A small-molecule ligand and the protein it binds are described below.
Small molecule (SMILES): CC(=O)N[C@@H]1[C@@H](O)[C@H](O)[C@@H](CO)O[C@H]1O

Binding-site contacts:
Ligand atom O7 contacts residue ASP67 of chain 23.E at 4.3 Å.
Ligand atom C1 contacts residue SER66 of chain 23.E at 4.4 Å.
Ligand atom C2 contacts residue ASN118 of chain 23.E at 2.5 Å.
Ligand atom O5 contacts residue ASN118 of chain 23.E at 2.4 Å (h-bond).
Ligand atom C1 contacts residue ASN118 of chain 23.E at 1.4 Å.
Ligand atom C7 contacts residue ASN118 of chain 23.E at 3.3 Å.
Ligand atom C6 contacts residue THR120 of chain 23.E at 4.0 Å.
Ligand atom O5 contacts residue THR120 of chain 23.E at 3.7 Å.
Ligand atom O6 contacts residue THR89 of chain 23.E at 3.8 Å.
Ligand atom C3 contacts residue ASN118 of chain 23.E at 3.8 Å.
Ligand atom O7 contacts residue ASN118 of chain 23.E at 3.4 Å (h-bond).
Ligand atom O5 contacts residue SER66 of chain 23.E at 4.3 Å.
Ligand atom C4 contacts residue ASN118 of chain 23.E at 4.2 Å.
Ligand atom O6 contacts residue ASN118 of chain 23.E at 4.1 Å.
Ligand atom C8 contacts residue TYR90 of chain 23.E at 3.6 Å (hydrophobic).
Ligand atom C7 contacts residue ASP67 of chain 23.E at 4.3 Å.
Ligand atom C8 contacts residue ASP67 of chain 23.E at 4.0 Å.
Ligand atom O7 contacts residue SER66 of chain 23.E at 3.6 Å.
Ligand atom C8 contacts residue ASN118 of chain 23.E at 4.3 Å.
Ligand atom O6 contacts residue PHE119 of chain 23.E at 3.2 Å (h-bond).
Ligand atom C5 contacts residue ASN118 of chain 23.E at 3.6 Å.
Ligand atom C7 contacts residue TYR90 of chain 23.E at 4.2 Å (hydrophobic).
Ligand atom N2 contacts residue ASN118 of chain 23.E at 2.9 Å (h-bond).
Ligand atom N2 contacts residue TYR90 of chain 23.E at 4.2 Å.
Ligand atom O6 contacts residue THR120 of chain 23.E at 3.5 Å (h-bond).
Ligand atom C5 contacts residue THR120 of chain 23.E at 4.5 Å.

Sequence of chain 23.E:
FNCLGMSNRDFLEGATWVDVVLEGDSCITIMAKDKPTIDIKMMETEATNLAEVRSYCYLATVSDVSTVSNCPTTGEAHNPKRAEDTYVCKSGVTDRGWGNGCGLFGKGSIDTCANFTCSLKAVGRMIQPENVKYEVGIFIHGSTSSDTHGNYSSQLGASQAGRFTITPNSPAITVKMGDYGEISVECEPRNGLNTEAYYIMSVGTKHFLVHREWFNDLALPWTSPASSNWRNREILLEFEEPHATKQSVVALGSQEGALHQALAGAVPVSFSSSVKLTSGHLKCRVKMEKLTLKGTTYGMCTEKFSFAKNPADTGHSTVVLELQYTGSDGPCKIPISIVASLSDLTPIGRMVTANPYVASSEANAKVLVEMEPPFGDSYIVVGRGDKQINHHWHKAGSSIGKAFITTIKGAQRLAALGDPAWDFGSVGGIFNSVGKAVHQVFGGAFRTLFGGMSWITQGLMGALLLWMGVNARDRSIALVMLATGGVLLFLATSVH